Sequence of chain 3.B:
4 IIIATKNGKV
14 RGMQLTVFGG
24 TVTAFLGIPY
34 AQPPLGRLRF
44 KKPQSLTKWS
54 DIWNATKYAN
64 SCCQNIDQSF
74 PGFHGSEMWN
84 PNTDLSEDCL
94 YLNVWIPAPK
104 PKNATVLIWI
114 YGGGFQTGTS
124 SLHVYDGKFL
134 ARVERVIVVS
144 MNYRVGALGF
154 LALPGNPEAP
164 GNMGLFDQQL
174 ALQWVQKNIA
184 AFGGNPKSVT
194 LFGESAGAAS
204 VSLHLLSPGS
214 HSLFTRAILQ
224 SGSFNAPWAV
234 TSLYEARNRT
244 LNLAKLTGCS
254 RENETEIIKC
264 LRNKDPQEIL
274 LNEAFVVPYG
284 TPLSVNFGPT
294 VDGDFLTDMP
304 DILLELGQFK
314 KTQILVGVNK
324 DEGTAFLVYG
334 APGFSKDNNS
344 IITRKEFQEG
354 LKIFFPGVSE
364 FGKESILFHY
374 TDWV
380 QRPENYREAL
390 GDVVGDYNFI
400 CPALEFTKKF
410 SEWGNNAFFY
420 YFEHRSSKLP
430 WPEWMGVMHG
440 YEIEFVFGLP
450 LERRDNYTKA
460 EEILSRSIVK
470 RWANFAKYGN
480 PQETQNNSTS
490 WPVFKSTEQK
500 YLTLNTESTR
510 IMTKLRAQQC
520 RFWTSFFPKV

Binding-site contacts:
Ligand atom C5 contacts residue ASN188 of chain 3.B at 3.6 Å.
Ligand atom C7 contacts residue ASN106 of chain 3.B at 2.8 Å.
Ligand atom O5 contacts residue ASN188 of chain 3.B at 3.3 Å (h-bond).
Ligand atom C5 contacts residue ASN106 of chain 3.B at 3.7 Å.
Ligand atom C4 contacts residue ASN106 of chain 3.B at 4.1 Å.
Ligand atom N2 contacts residue ASN106 of chain 3.B at 2.6 Å (h-bond).
Ligand atom C1 contacts residue ASN106 of chain 3.B at 1.4 Å.
Ligand atom O7 contacts residue ASN106 of chain 3.B at 2.7 Å (h-bond).
Ligand atom C3 contacts residue ASN106 of chain 3.B at 3.6 Å.
Ligand atom O6 contacts residue ASN188 of chain 3.B at 3.5 Å (h-bond).
Ligand atom C6 contacts residue ASN188 of chain 3.B at 4.0 Å.
Ligand atom O7 contacts residue LYS105 of chain 3.B at 4.1 Å.
Ligand atom C1 contacts residue ASN188 of chain 3.B at 3.7 Å.
Ligand atom C8 contacts residue ASN106 of chain 3.B at 3.8 Å.
Ligand atom O5 contacts residue ASN106 of chain 3.B at 2.4 Å (h-bond).
Ligand atom C2 contacts residue ASN106 of chain 3.B at 2.3 Å.

The small molecule below binds the protein below.
Small molecule (SMILES): CC(=O)N[C@@H]1[C@@H](O)[C@H](O)[C@@H](CO)O[C@H]1O